A protein and the small-molecule ligand that binds it are described below.
Small molecule (SMILES): CC(=O)N[C@@H]1[C@@H](O)[C@H](O)[C@@H](CO)O[C@H]1O

Sequence of chain 4.A:
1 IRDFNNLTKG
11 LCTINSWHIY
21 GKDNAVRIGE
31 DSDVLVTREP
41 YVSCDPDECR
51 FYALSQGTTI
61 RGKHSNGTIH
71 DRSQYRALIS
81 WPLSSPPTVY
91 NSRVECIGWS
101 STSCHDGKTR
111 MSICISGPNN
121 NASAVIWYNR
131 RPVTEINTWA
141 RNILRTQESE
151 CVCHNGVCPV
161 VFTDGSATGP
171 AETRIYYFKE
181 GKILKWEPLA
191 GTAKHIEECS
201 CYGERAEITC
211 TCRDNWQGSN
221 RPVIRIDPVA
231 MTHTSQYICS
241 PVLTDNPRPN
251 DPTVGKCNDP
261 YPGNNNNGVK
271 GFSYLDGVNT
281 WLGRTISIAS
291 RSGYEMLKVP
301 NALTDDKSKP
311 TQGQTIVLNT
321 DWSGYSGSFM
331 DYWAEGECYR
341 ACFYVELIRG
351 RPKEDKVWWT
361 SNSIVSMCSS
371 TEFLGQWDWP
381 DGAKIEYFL

Binding-site contacts:
Ligand atom O6 contacts residue HIS154 of chain 4.A at 2.9 Å (h-bond).
Ligand atom C2 contacts residue ASN155 of chain 4.A at 4.1 Å.
Ligand atom C8 contacts residue ASN6 of chain 4.A at 4.4 Å.
Ligand atom C6 contacts residue HIS154 of chain 4.A at 4.2 Å.
Ligand atom C8 contacts residue ASP3 of chain 4.A at 3.8 Å.
Ligand atom C3 contacts residue ASN155 of chain 4.A at 4.0 Å.
Ligand atom O6 contacts residue VAL229 of chain 4.A at 3.7 Å.
Ligand atom C1 contacts residue ASN6 of chain 4.A at 1.4 Å.
Ligand atom C1 contacts residue ASN155 of chain 4.A at 3.7 Å.
Ligand atom C4 contacts residue ASN6 of chain 4.A at 4.2 Å.
Ligand atom C7 contacts residue ASN6 of chain 4.A at 3.1 Å.
Ligand atom O5 contacts residue ASN155 of chain 4.A at 4.3 Å.
Ligand atom C3 contacts residue ASN6 of chain 4.A at 3.8 Å.
Ligand atom O5 contacts residue ASN6 of chain 4.A at 2.4 Å (h-bond).
Ligand atom C8 contacts residue PHE4 of chain 4.A at 4.4 Å (hydrophobic).
Ligand atom C2 contacts residue ASN6 of chain 4.A at 2.4 Å.
Ligand atom O5 contacts residue HIS154 of chain 4.A at 4.0 Å.
Ligand atom C5 contacts residue ASN6 of chain 4.A at 3.7 Å.
Ligand atom N2 contacts residue ASN6 of chain 4.A at 3.0 Å (h-bond).
Ligand atom N2 contacts residue ASN155 of chain 4.A at 4.0 Å.
Ligand atom O7 contacts residue ASN6 of chain 4.A at 2.7 Å (h-bond).
Ligand atom C5 contacts residue ASN155 of chain 4.A at 4.2 Å.